Sequence of chain 1.A:
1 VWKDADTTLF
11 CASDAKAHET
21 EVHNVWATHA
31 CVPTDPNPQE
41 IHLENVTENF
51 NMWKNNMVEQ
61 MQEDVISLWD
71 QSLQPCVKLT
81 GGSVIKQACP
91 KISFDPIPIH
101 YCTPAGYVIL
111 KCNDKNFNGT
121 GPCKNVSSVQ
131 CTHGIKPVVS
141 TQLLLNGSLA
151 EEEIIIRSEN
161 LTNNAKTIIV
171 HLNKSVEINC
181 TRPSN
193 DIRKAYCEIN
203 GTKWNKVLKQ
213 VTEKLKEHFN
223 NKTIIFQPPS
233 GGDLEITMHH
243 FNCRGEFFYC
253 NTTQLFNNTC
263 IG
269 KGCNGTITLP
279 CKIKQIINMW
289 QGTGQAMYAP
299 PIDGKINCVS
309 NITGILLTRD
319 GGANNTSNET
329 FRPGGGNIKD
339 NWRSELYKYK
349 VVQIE

This small molecule binds to this protein.
Small molecule (SMILES): CC(=O)N[C@@H]1[C@@H](O)[C@H](O)[C@@H](CO)O[C@H]1O

Binding-site contacts:
Ligand atom C8 contacts residue THR274 of chain 1.A at 3.4 Å.
Ligand atom C3 contacts residue ASN202 of chain 1.A at 3.8 Å.
Ligand atom C7 contacts residue THR274 of chain 1.A at 4.2 Å.
Ligand atom C7 contacts residue ASN202 of chain 1.A at 3.6 Å.
Ligand atom C6 contacts residue LYS205 of chain 1.A at 3.3 Å.
Ligand atom C4 contacts residue ASN202 of chain 1.A at 4.2 Å.
Ligand atom C5 contacts residue ASN202 of chain 1.A at 3.6 Å.
Ligand atom C2 contacts residue ASN202 of chain 1.A at 2.5 Å.
Ligand atom N2 contacts residue ASN202 of chain 1.A at 3.0 Å (h-bond).
Ligand atom O5 contacts residue ASN202 of chain 1.A at 2.3 Å (h-bond).
Ligand atom C1 contacts residue THR204 of chain 1.A at 4.1 Å.
Ligand atom O6 contacts residue THR204 of chain 1.A at 4.2 Å.
Ligand atom C5 contacts residue THR204 of chain 1.A at 4.4 Å.
Ligand atom O7 contacts residue ASN202 of chain 1.A at 3.9 Å.
Ligand atom C5 contacts residue LYS205 of chain 1.A at 4.0 Å.
Ligand atom O5 contacts residue THR204 of chain 1.A at 4.3 Å.
Ligand atom O6 contacts residue ASN202 of chain 1.A at 4.4 Å.
Ligand atom O6 contacts residue LYS205 of chain 1.A at 3.2 Å (salt-bridge).
Ligand atom C1 contacts residue ASN202 of chain 1.A at 1.4 Å.
Ligand atom O5 contacts residue LYS205 of chain 1.A at 3.5 Å (salt-bridge).